Sequence of chain 1.A:
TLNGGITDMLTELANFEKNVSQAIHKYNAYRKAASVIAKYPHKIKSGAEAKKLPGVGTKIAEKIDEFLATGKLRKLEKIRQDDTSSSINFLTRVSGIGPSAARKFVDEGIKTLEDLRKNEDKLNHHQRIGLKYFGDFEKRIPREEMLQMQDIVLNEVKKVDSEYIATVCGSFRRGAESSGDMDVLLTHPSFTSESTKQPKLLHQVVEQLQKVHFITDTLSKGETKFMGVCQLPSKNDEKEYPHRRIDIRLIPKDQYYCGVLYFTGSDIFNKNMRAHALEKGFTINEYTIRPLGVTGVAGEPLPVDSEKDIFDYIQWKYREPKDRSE

This small molecule binds to this protein.
Small molecule (SMILES): C[C@@](F)(P(=O)(O)O)[P](=O)(O)O[P](=O)(O)OC[C@H]1O[C@@H](n2cnc3c(=O)[nH]c(N)nc32)C[C@@H]1O

Binding-site contacts:
Ligand atom N3 contacts residue ASN279 of chain 1.A at 3.0 Å (h-bond).
Ligand atom F3B2 contacts residue SER180 of chain 1.A at 3.5 Å.
Ligand atom F3B2 contacts residue ARG183 of chain 1.A at 3.2 Å.
Ligand atom O3' contacts residue THR273 of chain 1.A at 3.4 Å (h-bond).
Ligand atom O2B contacts residue MG1 of chain 1.F at 2.0 Å.
Ligand atom N3 contacts residue TYR271 of chain 1.A at 3.5 Å.
Ligand atom O3G contacts residue MG1 of chain 1.F at 3.4 Å.
Ligand atom N2 contacts residue ARG283 of chain 1.A at 3.2 Å.
Ligand atom O2B contacts residue ASP192 of chain 1.A at 2.8 Å (salt-bridge).
Ligand atom O3G contacts residue SER188 of chain 1.A at 3.6 Å.
Ligand atom C2' contacts residue GLY274 of chain 1.A at 3.5 Å.
Ligand atom O3A contacts residue MG1 of chain 1.F at 3.5 Å.
Ligand atom PG contacts residue MG1 of chain 1.F at 3.2 Å.
Ligand atom N7 contacts residue ASP276 of chain 1.A at 3.3 Å.
Ligand atom C4' contacts residue PHE272 of chain 1.A at 3.6 Å (hydrophobic).
Ligand atom C8 contacts residue ASP276 of chain 1.A at 3.7 Å.
Ligand atom C5 contacts residue ASP276 of chain 1.A at 3.5 Å.
Ligand atom O3' contacts residue ARG183 of chain 1.A at 3.5 Å (salt-bridge).
Ligand atom O1G contacts residue MG1 of chain 1.F at 2.1 Å.
Ligand atom O1G contacts residue ASP190 of chain 1.A at 2.8 Å (salt-bridge).
Ligand atom C5' contacts residue ASP192 of chain 1.A at 3.5 Å.
Ligand atom C2' contacts residue ASN279 of chain 1.A at 3.4 Å.
Ligand atom O1A contacts residue MG1 of chain 1.F at 2.0 Å.
Ligand atom O1A contacts residue ASP192 of chain 1.A at 2.9 Å (salt-bridge).
Ligand atom O3' contacts residue GLY274 of chain 1.A at 3.4 Å.
Ligand atom O3G contacts residue GLY189 of chain 1.A at 3.2 Å (h-bond).
Ligand atom PA contacts residue MG1 of chain 1.F at 3.2 Å.
Ligand atom N2 contacts residue ASN279 of chain 1.A at 3.5 Å.
Ligand atom PG contacts residue GLY189 of chain 1.A at 3.5 Å.
Ligand atom O2B contacts residue SER180 of chain 1.A at 3.4 Å (h-bond).
Ligand atom O3G contacts residue SER180 of chain 1.A at 2.7 Å (h-bond).
Ligand atom O2G contacts residue GLY189 of chain 1.A at 3.0 Å (h-bond).
Ligand atom O2B contacts residue GLY179 of chain 1.A at 3.3 Å.
Ligand atom PB contacts residue MG1 of chain 1.F at 3.1 Å.
Ligand atom O1B contacts residue ARG183 of chain 1.A at 2.9 Å (salt-bridge).
Ligand atom PA contacts residue NA1 of chain 1.G at 3.7 Å.
Ligand atom O1A contacts residue ASP190 of chain 1.A at 3.1 Å (salt-bridge).
Ligand atom C1' contacts residue TYR271 of chain 1.A at 3.4 Å (hydrophobic).
Ligand atom C2' contacts residue TYR271 of chain 1.A at 3.2 Å (hydrophobic).
Ligand atom O1A contacts residue NA1 of chain 1.G at 2.7 Å (h-bond).